Sequence of chain 2.B:
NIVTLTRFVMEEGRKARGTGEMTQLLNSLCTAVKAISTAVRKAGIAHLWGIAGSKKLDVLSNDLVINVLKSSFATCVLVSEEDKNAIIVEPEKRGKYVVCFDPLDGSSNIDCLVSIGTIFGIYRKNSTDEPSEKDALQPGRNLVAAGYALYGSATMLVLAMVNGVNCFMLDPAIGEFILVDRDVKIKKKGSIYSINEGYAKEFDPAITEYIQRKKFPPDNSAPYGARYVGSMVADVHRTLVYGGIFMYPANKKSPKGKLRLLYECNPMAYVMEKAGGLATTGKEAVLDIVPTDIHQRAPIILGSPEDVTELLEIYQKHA

The protein below binds the small molecule below.
Small molecule (SMILES): O=P(O)(O)OC[C@H]1O[C@](O)(CO)[C@@H](O)[C@@H]1O

Sequence of chain 2.A:
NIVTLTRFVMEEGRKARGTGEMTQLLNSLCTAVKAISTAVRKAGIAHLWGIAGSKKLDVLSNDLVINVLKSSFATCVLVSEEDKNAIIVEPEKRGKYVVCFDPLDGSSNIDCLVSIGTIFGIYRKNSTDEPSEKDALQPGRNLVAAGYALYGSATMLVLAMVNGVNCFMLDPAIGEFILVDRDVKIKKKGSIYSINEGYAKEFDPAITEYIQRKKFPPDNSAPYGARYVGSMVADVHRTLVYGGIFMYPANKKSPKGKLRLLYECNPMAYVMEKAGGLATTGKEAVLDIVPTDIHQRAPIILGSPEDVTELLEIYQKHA

Binding-site contacts:
Ligand atom P contacts residue TYR264 of chain 2.B at 3.8 Å.
Ligand atom O1 contacts residue LYS274 of chain 2.B at 3.0 Å.
Ligand atom O2P contacts residue TYR215 of chain 2.B at 2.5 Å (h-bond).
Ligand atom C1 contacts residue ASP121 of chain 2.B at 3.8 Å.
Ligand atom O4 contacts residue MET248 of chain 2.B at 3.3 Å (h-bond).
Ligand atom O1 contacts residue ARG276 of chain 2.B at 2.7 Å (salt-bridge).
Ligand atom C1 contacts residue GLU280 of chain 2.B at 3.5 Å.
Ligand atom P contacts residue ARG243 of chain 2.A at 3.9 Å.
Ligand atom O3 contacts residue GLY246 of chain 2.B at 3.9 Å.
Ligand atom C3 contacts residue MET248 of chain 2.B at 3.5 Å (hydrophobic).
Ligand atom O2P contacts residue ASN212 of chain 2.B at 3.8 Å.
Ligand atom C3 contacts residue LEU275 of chain 2.B at 3.9 Å (hydrophobic).
Ligand atom C3 contacts residue ASP121 of chain 2.B at 3.9 Å.
Ligand atom C1 contacts residue ZN1 of chain 2.I at 3.9 Å.
Ligand atom O3 contacts residue MET248 of chain 2.B at 2.7 Å (h-bond).
Ligand atom C1 contacts residue PO41 of chain 2.K at 2.7 Å.
Ligand atom O5 contacts residue LYS274 of chain 2.B at 3.3 Å (salt-bridge).
Ligand atom O3P contacts residue TYR244 of chain 2.B at 2.8 Å (h-bond).
Ligand atom C1 contacts residue ARG276 of chain 2.B at 3.2 Å.
Ligand atom C1 contacts residue LEU275 of chain 2.B at 3.7 Å (hydrophobic).
Ligand atom O1P contacts residue ARG243 of chain 2.A at 2.7 Å (salt-bridge).
Ligand atom C4 contacts residue MET248 of chain 2.B at 3.5 Å (hydrophobic).
Ligand atom O2 contacts residue PO41 of chain 2.K at 2.6 Å (h-bond).
Ligand atom O3P contacts residue ASN212 of chain 2.B at 2.9 Å (h-bond).
Ligand atom O1 contacts residue PO41 of chain 2.K at 2.7 Å (h-bond).
Ligand atom P contacts residue ASN212 of chain 2.B at 3.6 Å.
Ligand atom O3P contacts residue TYR264 of chain 2.B at 3.9 Å.
Ligand atom O3 contacts residue ASP121 of chain 2.B at 3.0 Å (salt-bridge).
Ligand atom O2 contacts residue GLY122 of chain 2.B at 3.7 Å.
Ligand atom C2 contacts residue PO41 of chain 2.K at 3.2 Å.
Ligand atom O2 contacts residue GLY246 of chain 2.B at 3.8 Å.
Ligand atom C6 contacts residue GLY246 of chain 2.B at 3.6 Å.
Ligand atom O2P contacts residue TYR264 of chain 2.B at 2.7 Å (h-bond).
Ligand atom O6 contacts residue TYR264 of chain 2.B at 3.4 Å.
Ligand atom O3P contacts residue ARG243 of chain 2.A at 3.4 Å (salt-bridge).
Ligand atom O3 contacts residue SER247 of chain 2.B at 3.5 Å.
Ligand atom C6 contacts residue TYR244 of chain 2.B at 3.8 Å (hydrophobic).
Ligand atom O6 contacts residue LYS274 of chain 2.B at 3.5 Å (salt-bridge).
Ligand atom O3 contacts residue GLY122 of chain 2.B at 3.8 Å.
Ligand atom C4 contacts residue GLY246 of chain 2.B at 3.2 Å.